The protein below binds the small molecule below.
Small molecule (SMILES): CC(=O)N[C@@H]1[C@@H](O)[C@H](O)[C@@H](CO)O[C@H]1O

Binding-site contacts:
Ligand atom C7 contacts residue TYR127 of chain 1.B at 4.5 Å (hydrophobic).
Ligand atom C3 contacts residue ASN126 of chain 1.B at 3.8 Å.
Ligand atom C8 contacts residue GLU123 of chain 1.B at 4.3 Å.
Ligand atom N2 contacts residue ASN126 of chain 1.B at 2.7 Å (h-bond).
Ligand atom O7 contacts residue ASN126 of chain 1.B at 3.2 Å (h-bond).
Ligand atom C1 contacts residue ASN126 of chain 1.B at 1.4 Å.
Ligand atom O7 contacts residue TYR127 of chain 1.B at 3.6 Å.
Ligand atom C7 contacts residue ASN126 of chain 1.B at 3.1 Å.
Ligand atom O5 contacts residue ASN126 of chain 1.B at 2.5 Å (h-bond).
Ligand atom C8 contacts residue ASN126 of chain 1.B at 4.2 Å.
Ligand atom C4 contacts residue ASN126 of chain 1.B at 4.3 Å.
Ligand atom C5 contacts residue ASN126 of chain 1.B at 3.7 Å.
Ligand atom C2 contacts residue ASN126 of chain 1.B at 2.5 Å.

Sequence of chain 1.B:
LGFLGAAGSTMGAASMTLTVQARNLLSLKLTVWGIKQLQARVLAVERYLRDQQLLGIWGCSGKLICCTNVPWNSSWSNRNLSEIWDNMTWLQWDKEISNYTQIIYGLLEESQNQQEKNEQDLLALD